Sequence of chain 1.H:
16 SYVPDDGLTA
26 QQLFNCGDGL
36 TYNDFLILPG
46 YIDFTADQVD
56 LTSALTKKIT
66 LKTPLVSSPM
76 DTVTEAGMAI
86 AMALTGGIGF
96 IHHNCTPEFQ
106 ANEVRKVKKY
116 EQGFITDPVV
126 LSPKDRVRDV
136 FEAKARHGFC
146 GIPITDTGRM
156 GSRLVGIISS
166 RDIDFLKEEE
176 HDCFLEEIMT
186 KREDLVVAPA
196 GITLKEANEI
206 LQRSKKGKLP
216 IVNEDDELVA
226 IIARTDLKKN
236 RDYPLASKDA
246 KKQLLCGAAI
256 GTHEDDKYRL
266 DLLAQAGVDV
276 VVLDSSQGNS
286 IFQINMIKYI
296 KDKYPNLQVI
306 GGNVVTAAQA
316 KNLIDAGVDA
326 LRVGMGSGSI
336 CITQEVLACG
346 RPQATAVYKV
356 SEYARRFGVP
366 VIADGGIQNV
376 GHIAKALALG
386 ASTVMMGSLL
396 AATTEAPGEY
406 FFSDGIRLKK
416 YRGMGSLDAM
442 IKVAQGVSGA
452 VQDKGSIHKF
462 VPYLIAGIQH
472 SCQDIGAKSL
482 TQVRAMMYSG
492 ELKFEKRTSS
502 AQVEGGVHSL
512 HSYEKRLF

The protein below binds the small molecule below.
Small molecule (SMILES): O=c1[nH]cnc2c1ncn2[C@@H]1O[C@H](COP(=O)(O)O)[C@@H](O)[C@H]1O

Binding-site contacts:
Ligand atom C4 contacts residue CYS336 of chain 1.H at 2.9 Å (hydrophobic).
Ligand atom O2P contacts residue GLY392 of chain 1.H at 3.1 Å (h-bond).
Ligand atom O3' contacts residue ASP369 of chain 1.H at 3.4 Å (salt-bridge).
Ligand atom N3 contacts residue CYS336 of chain 1.H at 1.6 Å (h-bond).
Ligand atom C5 contacts residue CYS336 of chain 1.H at 3.6 Å (hydrophobic).
Ligand atom O1P contacts residue SER334 of chain 1.H at 2.5 Å (h-bond).
Ligand atom O2' contacts residue NAD1 of chain 1.FA at 2.3 Å (h-bond).
Ligand atom O1P contacts residue GLY371 of chain 1.H at 2.7 Å (h-bond).
Ligand atom C6 contacts residue GLY420 of chain 1.H at 3.4 Å.
Ligand atom C6 contacts residue MET419 of chain 1.H at 3.5 Å (hydrophobic).
Ligand atom N1 contacts residue GLN446 of chain 1.H at 3.1 Å (h-bond).
Ligand atom O6 contacts residue MET419 of chain 1.H at 2.6 Å (h-bond).
Ligand atom C8 contacts residue MET75 of chain 1.H at 3.4 Å (hydrophobic).
Ligand atom C1' contacts residue NAD1 of chain 1.FA at 3.4 Å.
Ligand atom P contacts residue SER334 of chain 1.H at 3.3 Å.
Ligand atom N3 contacts residue NAD1 of chain 1.FA at 3.2 Å (h-bond).
Ligand atom N7 contacts residue MET419 of chain 1.H at 3.2 Å (h-bond).
Ligand atom O6 contacts residue GLY420 of chain 1.H at 2.4 Å (h-bond).
Ligand atom O5' contacts residue GLY370 of chain 1.H at 3.3 Å.
Ligand atom O3' contacts residue MET390 of chain 1.H at 3.6 Å (h-bond).
Ligand atom C4 contacts residue NAD1 of chain 1.FA at 3.5 Å.
Ligand atom C2 contacts residue NAD1 of chain 1.FA at 3.3 Å.
Ligand atom O3' contacts residue ARG327 of chain 1.H at 3.5 Å (salt-bridge).
Ligand atom O3P contacts residue TYR416 of chain 1.H at 2.9 Å (h-bond).
Ligand atom O2' contacts residue ASP369 of chain 1.H at 2.3 Å (salt-bridge).
Ligand atom O6 contacts residue GLY418 of chain 1.H at 3.1 Å.
Ligand atom C2' contacts residue NAD1 of chain 1.FA at 3.3 Å.
Ligand atom N7 contacts residue GLY418 of chain 1.H at 3.6 Å.
Ligand atom O3' contacts residue SER73 of chain 1.H at 3.3 Å.
Ligand atom C6 contacts residue CYS336 of chain 1.H at 3.5 Å (hydrophobic).
Ligand atom N1 contacts residue CYS336 of chain 1.H at 2.6 Å (h-bond).
Ligand atom O1P contacts residue GLY370 of chain 1.H at 3.3 Å.
Ligand atom C2' contacts residue ASP369 of chain 1.H at 3.6 Å.
Ligand atom C2 contacts residue CYS336 of chain 1.H at 1.4 Å (hydrophobic).
Ligand atom O1P contacts residue GLY333 of chain 1.H at 3.2 Å.
Ligand atom O2P contacts residue SER393 of chain 1.H at 2.5 Å (h-bond).
Ligand atom C5 contacts residue NAD1 of chain 1.FA at 3.6 Å.
Ligand atom C2' contacts residue ARG327 of chain 1.H at 3.4 Å.
Ligand atom O3P contacts residue SER334 of chain 1.H at 2.3 Å (h-bond).
Ligand atom O2' contacts residue ARG327 of chain 1.H at 2.7 Å (salt-bridge).